Binding-site contacts:
Ligand atom O4 contacts residue ASN251 of chain 11.A at 4.2 Å.
Ligand atom O1A contacts residue ALA146 of chain 12.A at 4.2 Å.
Ligand atom O1A contacts residue PRO252 of chain 11.A at 3.3 Å.
Ligand atom O10 contacts residue TYR250 of chain 11.A at 2.7 Å (h-bond).
Ligand atom C5 contacts residue TYR145 of chain 12.A at 3.3 Å (hydrophobic).
Ligand atom C6 contacts residue TYR145 of chain 12.A at 3.4 Å (hydrophobic).
Ligand atom C1 contacts residue ALA146 of chain 12.A at 3.9 Å (hydrophobic).
Ligand atom O4 contacts residue PRO252 of chain 11.A at 3.8 Å.
Ligand atom O4 contacts residue TYR145 of chain 12.A at 4.2 Å.
Ligand atom C1 contacts residue SER147 of chain 12.A at 3.6 Å.
Ligand atom C11 contacts residue TYR250 of chain 11.A at 3.7 Å (hydrophobic).
Ligand atom C1 contacts residue PRO252 of chain 11.A at 4.1 Å (hydrophobic).
Ligand atom C10 contacts residue TYR250 of chain 11.A at 3.5 Å (hydrophobic).
Ligand atom O1A contacts residue SER147 of chain 12.A at 2.8 Å (h-bond).
Ligand atom C9 contacts residue TYR145 of chain 12.A at 4.2 Å (hydrophobic).
Ligand atom C3 contacts residue PRO252 of chain 11.A at 3.9 Å (hydrophobic).
Ligand atom C11 contacts residue TYR145 of chain 12.A at 3.7 Å (hydrophobic).
Ligand atom C4 contacts residue TYR145 of chain 12.A at 3.6 Å (hydrophobic).
Ligand atom O1B contacts residue ALA146 of chain 12.A at 3.2 Å.
Ligand atom O8 contacts residue ALA146 of chain 12.A at 3.3 Å.
Ligand atom C10 contacts residue TYR145 of chain 12.A at 3.6 Å (hydrophobic).
Ligand atom C8 contacts residue ALA146 of chain 12.A at 4.4 Å (hydrophobic).
Ligand atom N5 contacts residue TYR145 of chain 12.A at 2.6 Å (h-bond).
Ligand atom O1B contacts residue SER147 of chain 12.A at 3.1 Å (h-bond).
Ligand atom C4 contacts residue PRO252 of chain 11.A at 3.8 Å (hydrophobic).
Ligand atom C7 contacts residue TYR145 of chain 12.A at 3.8 Å (hydrophobic).
Ligand atom O1B contacts residue ASN148 of chain 12.A at 4.3 Å.
Ligand atom C6 contacts residue ALA146 of chain 12.A at 4.2 Å (hydrophobic).
Ligand atom N5 contacts residue TYR250 of chain 11.A at 4.4 Å.
Ligand atom C11 contacts residue ARG143 of chain 12.A at 4.0 Å.
Ligand atom O4 contacts residue TYR250 of chain 11.A at 3.4 Å.

Sequence of chain 11.A:
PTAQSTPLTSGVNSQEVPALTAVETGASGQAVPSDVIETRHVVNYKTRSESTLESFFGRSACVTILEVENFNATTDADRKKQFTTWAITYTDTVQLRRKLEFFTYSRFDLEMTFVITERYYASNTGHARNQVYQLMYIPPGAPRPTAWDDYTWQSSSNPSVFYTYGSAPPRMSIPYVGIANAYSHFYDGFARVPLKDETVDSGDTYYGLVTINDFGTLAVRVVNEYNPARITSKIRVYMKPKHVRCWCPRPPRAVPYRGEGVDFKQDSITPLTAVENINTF

Sequence of chain 12.A:
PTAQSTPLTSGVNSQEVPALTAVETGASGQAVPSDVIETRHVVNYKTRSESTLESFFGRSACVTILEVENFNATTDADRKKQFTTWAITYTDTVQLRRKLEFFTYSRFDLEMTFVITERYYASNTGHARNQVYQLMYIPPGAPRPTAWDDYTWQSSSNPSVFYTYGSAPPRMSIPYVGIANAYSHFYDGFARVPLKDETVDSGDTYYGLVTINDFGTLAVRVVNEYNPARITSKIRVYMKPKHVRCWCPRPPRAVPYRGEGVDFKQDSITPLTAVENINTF

A protein and the small-molecule ligand that binds it are described below.
Small molecule (SMILES): CC(=O)N[C@H]1[C@H]([C@H](O)[C@H](O)CO)O[C@@](O)(C(=O)O)C[C@@H]1O